Sequence of chain 1.G:
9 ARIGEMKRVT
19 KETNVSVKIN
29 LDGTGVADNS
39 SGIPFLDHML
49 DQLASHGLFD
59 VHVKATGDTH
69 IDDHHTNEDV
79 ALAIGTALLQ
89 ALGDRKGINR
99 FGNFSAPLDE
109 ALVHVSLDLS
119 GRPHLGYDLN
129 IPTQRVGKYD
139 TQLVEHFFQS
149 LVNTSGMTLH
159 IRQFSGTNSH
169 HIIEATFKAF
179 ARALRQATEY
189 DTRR

Sequence of chain 1.I:
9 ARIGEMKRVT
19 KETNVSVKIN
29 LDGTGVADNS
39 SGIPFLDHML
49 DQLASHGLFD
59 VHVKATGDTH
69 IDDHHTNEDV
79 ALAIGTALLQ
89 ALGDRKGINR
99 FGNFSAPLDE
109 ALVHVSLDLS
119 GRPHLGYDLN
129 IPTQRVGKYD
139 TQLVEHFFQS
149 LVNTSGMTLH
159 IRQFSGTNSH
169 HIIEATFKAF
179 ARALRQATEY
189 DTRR

The protein below binds the small molecule below.
Small molecule (SMILES): O=P(O)(O)OC[C@H](O)[C@@H](O)c1cnc[nH]1

Sequence of chain 1.M:
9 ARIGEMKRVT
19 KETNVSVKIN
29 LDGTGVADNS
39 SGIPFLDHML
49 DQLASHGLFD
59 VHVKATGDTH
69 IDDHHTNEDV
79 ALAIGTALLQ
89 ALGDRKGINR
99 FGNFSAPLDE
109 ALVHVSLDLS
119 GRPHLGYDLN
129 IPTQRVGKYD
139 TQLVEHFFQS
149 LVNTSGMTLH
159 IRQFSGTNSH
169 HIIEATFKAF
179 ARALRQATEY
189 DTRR

Binding-site contacts:
Ligand atom O1 contacts residue GLU172 of chain 1.G at 3.0 Å (salt-bridge).
Ligand atom C3 contacts residue MN1 of chain 1.XA at 3.5 Å.
Ligand atom C4 contacts residue GLU172 of chain 1.G at 3.9 Å.
Ligand atom C5 contacts residue MN1 of chain 1.RB at 3.5 Å.
Ligand atom C1 contacts residue ARG120 of chain 1.I at 4.2 Å.
Ligand atom C6 contacts residue GLU172 of chain 1.G at 3.8 Å.
Ligand atom C3 contacts residue GLU172 of chain 1.G at 4.0 Å.
Ligand atom N1 contacts residue HIS73 of chain 1.M at 3.4 Å (h-bond).
Ligand atom O1 contacts residue HIS73 of chain 1.M at 3.9 Å.
Ligand atom N3 contacts residue GLU76 of chain 1.M at 3.6 Å.
Ligand atom C3 contacts residue HIS73 of chain 1.M at 3.5 Å.
Ligand atom N3 contacts residue MN1 of chain 1.RB at 2.6 Å.
Ligand atom C6 contacts residue MN1 of chain 1.XA at 3.4 Å.
Ligand atom C6 contacts residue HIS169 of chain 1.G at 3.7 Å.
Ligand atom N1 contacts residue GLU172 of chain 1.G at 3.1 Å (salt-bridge).
Ligand atom O1 contacts residue HIS46 of chain 1.G at 4.0 Å.
Ligand atom N1 contacts residue HIS168 of chain 1.G at 3.6 Å.
Ligand atom C6 contacts residue HIS73 of chain 1.M at 4.2 Å.
Ligand atom P6 contacts residue LYS176 of chain 1.G at 4.3 Å.
Ligand atom O1 contacts residue MN1 of chain 1.XA at 3.1 Å.
Ligand atom C6 contacts residue MN1 of chain 1.RB at 3.4 Å.
Ligand atom O1 contacts residue GLU20 of chain 1.M at 3.9 Å.
Ligand atom C6 contacts residue HIS168 of chain 1.G at 3.7 Å.
Ligand atom C4 contacts residue HIS73 of chain 1.M at 3.5 Å.
Ligand atom C5 contacts residue HIS73 of chain 1.M at 4.2 Å.
Ligand atom O4 contacts residue ARG120 of chain 1.I at 3.4 Å (salt-bridge).
Ligand atom C5 contacts residue GLU76 of chain 1.M at 3.8 Å.
Ligand atom O4 contacts residue ARG98 of chain 1.I at 3.4 Å (salt-bridge).
Ligand atom C2 contacts residue GLU20 of chain 1.M at 3.7 Å.
Ligand atom O5 contacts residue ARG98 of chain 1.I at 3.7 Å.
Ligand atom N1 contacts residue MN1 of chain 1.XA at 2.4 Å.
Ligand atom O2 contacts residue GLU20 of chain 1.M at 3.9 Å.
Ligand atom C3 contacts residue GLU20 of chain 1.M at 3.6 Å.
Ligand atom P6 contacts residue ARG98 of chain 1.I at 4.0 Å.
Ligand atom N3 contacts residue HIS72 of chain 1.M at 3.6 Å (h-bond).
Ligand atom N3 contacts residue HIS169 of chain 1.G at 3.6 Å.
Ligand atom O5 contacts residue LYS176 of chain 1.G at 3.5 Å (salt-bridge).
Ligand atom C6 contacts residue HIS72 of chain 1.M at 3.7 Å.
Ligand atom C4 contacts residue MN1 of chain 1.XA at 3.2 Å.
Ligand atom O5 contacts residue HIS54 of chain 1.G at 4.2 Å.